Sequence of chain 1.A:
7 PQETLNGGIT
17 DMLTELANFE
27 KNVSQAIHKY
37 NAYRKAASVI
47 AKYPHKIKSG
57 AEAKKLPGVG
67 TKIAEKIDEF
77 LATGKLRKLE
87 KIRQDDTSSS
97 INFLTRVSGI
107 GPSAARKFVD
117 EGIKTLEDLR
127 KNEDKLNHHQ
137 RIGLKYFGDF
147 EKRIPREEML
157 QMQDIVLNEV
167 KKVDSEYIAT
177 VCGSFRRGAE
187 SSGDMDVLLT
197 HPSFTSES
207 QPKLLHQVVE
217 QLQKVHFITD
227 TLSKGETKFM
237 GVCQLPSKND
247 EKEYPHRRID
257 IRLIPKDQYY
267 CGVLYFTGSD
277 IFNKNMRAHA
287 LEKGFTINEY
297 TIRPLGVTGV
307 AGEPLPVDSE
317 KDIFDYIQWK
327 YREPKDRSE

Binding-site contacts:
Ligand atom OP1 contacts residue LYS35 of chain 1.A at 3.8 Å.
Ligand atom C4' contacts residue GLY64 of chain 1.A at 3.2 Å.
Ligand atom OP1 contacts residue LYS68 of chain 1.A at 2.8 Å (salt-bridge).
Ligand atom OP2 contacts residue LYS68 of chain 1.A at 3.1 Å (salt-bridge).
Ligand atom N7 contacts residue LYS35 of chain 1.A at 3.7 Å.
Ligand atom C5' contacts residue TYR39 of chain 1.A at 3.5 Å (hydrophobic).
Ligand atom O3' contacts residue GLY64 of chain 1.A at 3.5 Å.
Ligand atom O3' contacts residue GLY66 of chain 1.A at 4.0 Å.
Ligand atom O3' contacts residue LYS68 of chain 1.A at 3.9 Å.
Ligand atom OP1 contacts residue THR67 of chain 1.A at 3.7 Å.
Ligand atom C5' contacts residue GLY64 of chain 1.A at 3.3 Å.
Ligand atom C3' contacts residue LYS68 of chain 1.A at 3.8 Å.
Ligand atom P contacts residue LYS68 of chain 1.A at 3.4 Å.
Ligand atom O3' contacts residue ILE69 of chain 1.A at 3.8 Å.
Ligand atom N3 contacts residue ALA38 of chain 1.A at 3.5 Å.
Ligand atom OP1 contacts residue NA1 of chain 1.G at 2.6 Å (h-bond).
Ligand atom OP1 contacts residue GLY66 of chain 1.A at 2.9 Å (h-bond).
Ligand atom O4' contacts residue ALA38 of chain 1.A at 3.7 Å.
Ligand atom OP1 contacts residue LEU62 of chain 1.A at 3.8 Å.
Ligand atom OP2 contacts residue LYS68 of chain 1.A at 3.0 Å (salt-bridge).
Ligand atom P contacts residue ILE69 of chain 1.A at 3.8 Å.
Ligand atom P contacts residue LYS35 of chain 1.A at 3.8 Å.
Ligand atom OP3 contacts residue LYS35 of chain 1.A at 2.9 Å (salt-bridge).
Ligand atom C8 contacts residue LYS35 of chain 1.A at 3.7 Å.
Ligand atom OP2 contacts residue THR67 of chain 1.A at 3.6 Å.
Ligand atom O3' contacts residue VAL65 of chain 1.A at 3.8 Å.
Ligand atom P contacts residue NA1 of chain 1.G at 3.7 Å.
Ligand atom C3' contacts residue GLY66 of chain 1.A at 3.7 Å.
Ligand atom P contacts residue GLY66 of chain 1.A at 3.6 Å.
Ligand atom OP1 contacts residue ILE69 of chain 1.A at 2.8 Å (h-bond).
Ligand atom OP1 contacts residue LYS68 of chain 1.A at 3.5 Å (salt-bridge).
Ligand atom OP2 contacts residue GLY66 of chain 1.A at 3.7 Å.
Ligand atom OP1 contacts residue VAL65 of chain 1.A at 3.6 Å (h-bond).
Ligand atom O5' contacts residue GLY66 of chain 1.A at 3.4 Å.
Ligand atom OP2 contacts residue LYS72 of chain 1.A at 3.5 Å (salt-bridge).
Ligand atom OP2 contacts residue GLY66 of chain 1.A at 3.9 Å.
Ligand atom OP1 contacts residue GLY64 of chain 1.A at 3.1 Å (h-bond).
Ligand atom P contacts residue LYS68 of chain 1.A at 3.7 Å.
Ligand atom C5' contacts residue GLY66 of chain 1.A at 3.5 Å.
Ligand atom OP2 contacts residue VAL65 of chain 1.A at 3.9 Å.

A small-molecule ligand and the protein it binds are described below.
Small molecule (SMILES): Cc1cn([C@H]2C[C@H](O[P](=O)(O)OC[C@H]3O[C@@H](n4ccc(N)nc4=O)C[C@@H]3O[P](=O)(O)OC[C@H]3O[C@@H](n4cnc5c(=O)nc(N)[nH]c54)C[C@@H]3O[P](=O)(O)OC[C@H]3O[C@@H](n4cnc5c(=O)nc(N)[nH]c54)C[C@@H]3O)[C@@H](CO[P](=O)(O)O[C@H]3C[C@H](n4cnc5c(=O)nc(N)[nH]c54)O[C@@H]3COP(=O)(O)O)O2)c(=O)[nH]c1=O